This small molecule binds to this protein.
Small molecule (SMILES): CC(=O)N[C@H]1[C@H](O[C@H]2[C@H](O)[C@@H](NC(C)=O)CO[C@@H]2CO)O[C@H](CO)[C@@H](O)[C@@H]1O

Binding-site contacts:
Ligand atom C4 contacts residue ASN362 of chain 1.C at 4.4 Å.
Ligand atom C5 contacts residue ASN362 of chain 1.C at 3.8 Å.
Ligand atom C2 contacts residue ASN362 of chain 1.C at 2.6 Å.
Ligand atom C7 contacts residue ASN362 of chain 1.C at 3.2 Å.
Ligand atom O5 contacts residue ASN362 of chain 1.C at 2.4 Å (h-bond).
Ligand atom C8 contacts residue MET349 of chain 1.C at 3.8 Å (hydrophobic).
Ligand atom O7 contacts residue MET349 of chain 1.C at 4.3 Å.
Ligand atom N2 contacts residue ASN362 of chain 1.C at 2.9 Å (h-bond).
Ligand atom C8 contacts residue ASN362 of chain 1.C at 3.6 Å.
Ligand atom C8 contacts residue VAL348 of chain 1.C at 4.0 Å (hydrophobic).
Ligand atom O6 contacts residue NAG1 of chain 1.QA at 4.0 Å.
Ligand atom C3 contacts residue ASN362 of chain 1.C at 3.9 Å.
Ligand atom C7 contacts residue NAG1 of chain 1.QA at 3.9 Å.
Ligand atom C8 contacts residue NAG1 of chain 1.QA at 3.6 Å.
Ligand atom C1 contacts residue ASN362 of chain 1.C at 1.5 Å.
Ligand atom O5 contacts residue THR364 of chain 1.C at 4.3 Å.
Ligand atom O7 contacts residue NAG1 of chain 1.QA at 3.7 Å.
Ligand atom C1 contacts residue THR364 of chain 1.C at 4.1 Å.
Ligand atom O7 contacts residue ASN362 of chain 1.C at 3.4 Å (h-bond).

Sequence of chain 1.C:
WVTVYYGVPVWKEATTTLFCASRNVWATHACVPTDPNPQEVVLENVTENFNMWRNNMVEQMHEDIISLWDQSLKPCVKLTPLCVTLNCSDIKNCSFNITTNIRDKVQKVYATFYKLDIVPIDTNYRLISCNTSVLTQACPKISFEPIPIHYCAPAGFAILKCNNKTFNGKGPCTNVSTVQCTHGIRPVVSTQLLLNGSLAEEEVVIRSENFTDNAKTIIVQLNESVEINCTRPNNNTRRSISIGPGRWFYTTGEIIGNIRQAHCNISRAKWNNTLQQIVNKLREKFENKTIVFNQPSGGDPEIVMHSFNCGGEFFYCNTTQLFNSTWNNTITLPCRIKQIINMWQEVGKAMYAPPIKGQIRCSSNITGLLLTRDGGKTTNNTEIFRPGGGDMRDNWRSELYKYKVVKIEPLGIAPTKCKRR